Sequence of chain 1.A:
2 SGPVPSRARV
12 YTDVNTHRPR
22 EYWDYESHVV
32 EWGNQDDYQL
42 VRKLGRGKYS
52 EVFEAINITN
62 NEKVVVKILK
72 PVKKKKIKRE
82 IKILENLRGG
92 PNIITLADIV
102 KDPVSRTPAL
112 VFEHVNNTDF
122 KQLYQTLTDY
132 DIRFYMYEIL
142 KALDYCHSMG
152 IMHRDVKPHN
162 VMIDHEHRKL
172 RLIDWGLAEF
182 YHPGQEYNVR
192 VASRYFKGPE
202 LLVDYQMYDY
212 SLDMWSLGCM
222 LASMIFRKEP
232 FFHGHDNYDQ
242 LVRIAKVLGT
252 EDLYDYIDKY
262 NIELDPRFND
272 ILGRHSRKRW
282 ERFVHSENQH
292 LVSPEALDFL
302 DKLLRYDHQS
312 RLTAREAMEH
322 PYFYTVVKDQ

A protein and the small-molecule ligand that binds it are described below.
Small molecule (SMILES): Cc1cc(O)c2c(c1)C(=O)c1cc(O)cc(O)c1C2=O

Binding-site contacts:
Ligand atom O19 contacts residue VAL66 of chain 1.A at 3.5 Å.
Ligand atom C19 contacts residue VAL66 of chain 1.A at 3.8 Å (hydrophobic).
Ligand atom C19 contacts residue MET163 of chain 1.A at 3.9 Å (hydrophobic).
Ligand atom C2 contacts residue PHE113 of chain 1.A at 3.5 Å (hydrophobic).
Ligand atom C3 contacts residue LYS68 of chain 1.A at 3.7 Å.
Ligand atom C4 contacts residue LYS68 of chain 1.A at 3.9 Å.
Ligand atom C4 contacts residue ILE174 of chain 1.A at 3.7 Å (hydrophobic).
Ligand atom O1 contacts residue ILE95 of chain 1.A at 3.5 Å.
Ligand atom C17 contacts residue VAL53 of chain 1.A at 4.1 Å (hydrophobic).
Ligand atom C10 contacts residue LEU45 of chain 1.A at 3.7 Å (hydrophobic).
Ligand atom C6 contacts residue ILE174 of chain 1.A at 3.4 Å (hydrophobic).
Ligand atom O6 contacts residue ILE174 of chain 1.A at 3.8 Å.
Ligand atom C18 contacts residue VAL53 of chain 1.A at 3.8 Å (hydrophobic).
Ligand atom C7 contacts residue VAL53 of chain 1.A at 3.8 Å (hydrophobic).
Ligand atom C7 contacts residue ILE174 of chain 1.A at 3.9 Å (hydrophobic).
Ligand atom C1 contacts residue ILE174 of chain 1.A at 4.0 Å (hydrophobic).
Ligand atom C1 contacts residue PHE113 of chain 1.A at 3.9 Å (hydrophobic).
Ligand atom C8 contacts residue VAL53 of chain 1.A at 4.0 Å (hydrophobic).
Ligand atom C5 contacts residue ILE174 of chain 1.A at 3.4 Å (hydrophobic).
Ligand atom C4 contacts residue ASP175 of chain 1.A at 3.9 Å.
Ligand atom O19 contacts residue MET163 of chain 1.A at 3.8 Å.
Ligand atom C18 contacts residue MET163 of chain 1.A at 3.9 Å (hydrophobic).
Ligand atom C3 contacts residue ILE174 of chain 1.A at 3.9 Å (hydrophobic).
Ligand atom O17 contacts residue MET163 of chain 1.A at 3.8 Å.
Ligand atom C20 contacts residue ILE174 of chain 1.A at 3.7 Å (hydrophobic).
Ligand atom C17 contacts residue MET163 of chain 1.A at 3.9 Å (hydrophobic).
Ligand atom C2 contacts residue ILE174 of chain 1.A at 3.9 Å (hydrophobic).
Ligand atom C3 contacts residue ASP175 of chain 1.A at 3.4 Å.
Ligand atom O17 contacts residue VAL66 of chain 1.A at 4.0 Å.
Ligand atom O3 contacts residue LYS68 of chain 1.A at 2.8 Å (salt-bridge).
Ligand atom O3 contacts residue ASP175 of chain 1.A at 3.0 Å (salt-bridge).
Ligand atom C6 contacts residue VAL53 of chain 1.A at 3.9 Å (hydrophobic).
Ligand atom O6 contacts residue VAL53 of chain 1.A at 3.8 Å.
Ligand atom C3 contacts residue PHE113 of chain 1.A at 4.0 Å (hydrophobic).
Ligand atom O1 contacts residue PHE113 of chain 1.A at 3.7 Å.
Ligand atom O3 contacts residue PHE113 of chain 1.A at 3.8 Å.
Ligand atom C16 contacts residue LEU45 of chain 1.A at 4.1 Å (hydrophobic).
Ligand atom C19 contacts residue ILE174 of chain 1.A at 4.1 Å (hydrophobic).
Ligand atom C16 contacts residue MET163 of chain 1.A at 4.1 Å (hydrophobic).
Ligand atom O17 contacts residue LEU45 of chain 1.A at 3.9 Å.